Sequence of chain 51.C:
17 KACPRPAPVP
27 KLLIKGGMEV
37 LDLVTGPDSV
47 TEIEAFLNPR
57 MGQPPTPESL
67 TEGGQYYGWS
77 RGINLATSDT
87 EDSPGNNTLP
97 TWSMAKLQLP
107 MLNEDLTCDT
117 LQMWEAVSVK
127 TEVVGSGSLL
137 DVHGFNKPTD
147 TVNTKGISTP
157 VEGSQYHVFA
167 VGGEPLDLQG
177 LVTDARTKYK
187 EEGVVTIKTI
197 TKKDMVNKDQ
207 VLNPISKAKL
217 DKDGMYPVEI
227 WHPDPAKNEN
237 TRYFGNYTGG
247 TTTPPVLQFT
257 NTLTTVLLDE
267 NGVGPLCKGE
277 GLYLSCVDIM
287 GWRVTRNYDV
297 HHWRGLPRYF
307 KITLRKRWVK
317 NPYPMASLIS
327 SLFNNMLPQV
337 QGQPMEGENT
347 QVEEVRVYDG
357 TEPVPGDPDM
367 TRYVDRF

This small molecule binds to this protein.
Small molecule (SMILES): CC(=O)N[C@@H]1[C@@H](O[C@@H]2O[C@H](CO)[C@H](O)[C@H](O[C@]3(C(=O)O)C[C@H](O)[C@@H](NC(C)=O)[C@H]([C@H](O)[C@H](O)CO)O3)[C@H]2O)[C@H](O)[C@@H](CO[C@]2(C(=O)O)C[C@H](O)[C@@H](NC(C)=O)[C@H]([C@H](O)[C@H](O)CO)O2)O[C@H]1O

Sequence of chain 51.B:
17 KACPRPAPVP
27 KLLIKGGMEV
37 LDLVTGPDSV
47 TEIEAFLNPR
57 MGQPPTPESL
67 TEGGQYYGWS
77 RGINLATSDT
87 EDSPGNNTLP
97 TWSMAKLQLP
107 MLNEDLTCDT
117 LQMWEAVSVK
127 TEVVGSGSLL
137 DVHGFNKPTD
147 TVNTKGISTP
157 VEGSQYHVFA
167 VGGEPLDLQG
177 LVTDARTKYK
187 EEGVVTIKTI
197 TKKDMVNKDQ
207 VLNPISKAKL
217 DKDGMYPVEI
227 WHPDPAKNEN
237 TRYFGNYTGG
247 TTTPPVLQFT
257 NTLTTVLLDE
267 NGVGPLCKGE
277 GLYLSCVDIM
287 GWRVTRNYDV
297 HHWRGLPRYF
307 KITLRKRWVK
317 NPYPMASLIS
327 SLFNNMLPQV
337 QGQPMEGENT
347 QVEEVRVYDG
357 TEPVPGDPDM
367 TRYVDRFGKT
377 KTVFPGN

Binding-site contacts:
Ligand atom C4 contacts residue GLY78 of chain 51.B at 3.6 Å.
Ligand atom O6 contacts residue ASN93 of chain 51.B at 3.2 Å (h-bond).
Ligand atom O4 contacts residue ILE79 of chain 51.B at 3.6 Å (h-bond).
Ligand atom C6 contacts residue ASN93 of chain 51.B at 3.2 Å.
Ligand atom O4 contacts residue HIS298 of chain 51.B at 2.9 Å (h-bond).
Ligand atom C5 contacts residue ASN93 of chain 51.B at 4.3 Å.
Ligand atom C4 contacts residue ARG77 of chain 51.B at 4.0 Å.
Ligand atom C2 contacts residue GLY78 of chain 51.B at 4.1 Å.
Ligand atom C11 contacts residue TYR72 of chain 51.B at 4.0 Å (hydrophobic).
Ligand atom C11 contacts residue ASP85 of chain 51.C at 4.0 Å.
Ligand atom O1B contacts residue TYR72 of chain 51.B at 4.2 Å.
Ligand atom O1A contacts residue TYR72 of chain 51.B at 3.4 Å.
Ligand atom O3 contacts residue GLY78 of chain 51.B at 3.4 Å.
Ligand atom O3 contacts residue VAL296 of chain 51.B at 4.0 Å.
Ligand atom O4 contacts residue VAL296 of chain 51.B at 4.0 Å.
Ligand atom C6 contacts residue TYR72 of chain 51.B at 4.0 Å (hydrophobic).
Ligand atom O4 contacts residue THR291 of chain 51.B at 3.1 Å.
Ligand atom O1B contacts residue ASN80 of chain 51.B at 4.3 Å.
Ligand atom C10 contacts residue TYR72 of chain 51.B at 4.1 Å (hydrophobic).
Ligand atom O1A contacts residue GLY78 of chain 51.B at 4.0 Å.
Ligand atom C1 contacts residue ARG77 of chain 51.B at 3.4 Å.
Ligand atom O8 contacts residue TYR72 of chain 51.B at 3.4 Å (h-bond).
Ligand atom C8 contacts residue ARG77 of chain 51.B at 4.3 Å.
Ligand atom C3 contacts residue VAL296 of chain 51.B at 3.5 Å (hydrophobic).
Ligand atom C1 contacts residue TYR72 of chain 51.B at 4.1 Å (hydrophobic).
Ligand atom N5 contacts residue TYR72 of chain 51.B at 3.1 Å (h-bond).
Ligand atom C3 contacts residue GLY78 of chain 51.B at 4.1 Å.
Ligand atom O4 contacts residue ASN80 of chain 51.B at 4.2 Å.
Ligand atom C3 contacts residue GLY78 of chain 51.B at 3.9 Å.
Ligand atom C4 contacts residue TYR72 of chain 51.B at 4.1 Å (hydrophobic).
Ligand atom O8 contacts residue ARG77 of chain 51.B at 3.4 Å (salt-bridge).
Ligand atom O1B contacts residue SER89 of chain 51.B at 4.1 Å.
Ligand atom C3 contacts residue ARG77 of chain 51.B at 3.9 Å.
Ligand atom C4 contacts residue HIS298 of chain 51.B at 3.4 Å.
Ligand atom C5 contacts residue TYR72 of chain 51.B at 3.9 Å (hydrophobic).
Ligand atom C7 contacts residue TYR72 of chain 51.B at 4.3 Å (hydrophobic).
Ligand atom O1A contacts residue ARG77 of chain 51.B at 2.9 Å (salt-bridge).
Ligand atom O4 contacts residue GLY78 of chain 51.B at 3.0 Å.
Ligand atom C3 contacts residue HIS298 of chain 51.B at 3.4 Å.
Ligand atom O1B contacts residue ARG77 of chain 51.B at 3.1 Å (salt-bridge).